Sequence of chain 1.B:
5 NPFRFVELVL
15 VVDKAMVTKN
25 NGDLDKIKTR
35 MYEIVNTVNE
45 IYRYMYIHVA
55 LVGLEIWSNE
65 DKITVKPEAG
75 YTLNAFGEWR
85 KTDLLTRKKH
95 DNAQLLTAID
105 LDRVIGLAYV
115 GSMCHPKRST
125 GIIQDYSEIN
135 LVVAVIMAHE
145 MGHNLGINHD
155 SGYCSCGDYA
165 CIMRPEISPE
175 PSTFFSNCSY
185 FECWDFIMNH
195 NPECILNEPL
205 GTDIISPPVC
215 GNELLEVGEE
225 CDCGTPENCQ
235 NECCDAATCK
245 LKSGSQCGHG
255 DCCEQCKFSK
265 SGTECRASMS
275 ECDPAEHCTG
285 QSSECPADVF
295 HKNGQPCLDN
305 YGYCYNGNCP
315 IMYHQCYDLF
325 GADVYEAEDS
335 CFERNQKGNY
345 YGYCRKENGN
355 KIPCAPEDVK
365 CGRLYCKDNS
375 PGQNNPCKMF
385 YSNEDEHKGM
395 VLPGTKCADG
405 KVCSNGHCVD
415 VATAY

Binding-site contacts:
Ligand atom C4 contacts residue SER159 of chain 1.B at 3.3 Å.
Ligand atom C5 contacts residue ASN181 of chain 1.B at 3.7 Å.
Ligand atom C4 contacts residue TYR157 of chain 1.B at 3.8 Å (hydrophobic).
Ligand atom O4 contacts residue TYR157 of chain 1.B at 3.5 Å (h-bond).
Ligand atom C3 contacts residue ASN181 of chain 1.B at 3.8 Å.
Ligand atom O6 contacts residue TYR157 of chain 1.B at 3.6 Å.
Ligand atom O6 contacts residue TYR157 of chain 1.B at 4.2 Å.
Ligand atom N2 contacts residue TYR157 of chain 1.B at 4.0 Å.
Ligand atom C1 contacts residue SER159 of chain 1.B at 4.3 Å.
Ligand atom C5 contacts residue SER159 of chain 1.B at 4.3 Å.
Ligand atom N2 contacts residue ASN181 of chain 1.B at 2.8 Å (h-bond).
Ligand atom O5 contacts residue TYR157 of chain 1.B at 3.9 Å.
Ligand atom O3 contacts residue GLY161 of chain 1.B at 4.0 Å.
Ligand atom C2 contacts residue ASN181 of chain 1.B at 2.4 Å.
Ligand atom C8 contacts residue TYR157 of chain 1.B at 3.8 Å (hydrophobic).
Ligand atom C5 contacts residue TYR157 of chain 1.B at 3.4 Å (hydrophobic).
Ligand atom O7 contacts residue ASN181 of chain 1.B at 3.5 Å (h-bond).
Ligand atom C5 contacts residue TYR157 of chain 1.B at 3.7 Å (hydrophobic).
Ligand atom C2 contacts residue TYR157 of chain 1.B at 3.8 Å (hydrophobic).
Ligand atom O3 contacts residue SER159 of chain 1.B at 4.2 Å.
Ligand atom O7 contacts residue PHE185 of chain 1.B at 3.6 Å.
Ligand atom C3 contacts residue GLY161 of chain 1.B at 4.4 Å.
Ligand atom O7 contacts residue TYR157 of chain 1.B at 3.6 Å.
Ligand atom O3 contacts residue TYR157 of chain 1.B at 4.0 Å.
Ligand atom C1 contacts residue ASN181 of chain 1.B at 1.4 Å.
Ligand atom C6 contacts residue TYR157 of chain 1.B at 2.9 Å (hydrophobic).
Ligand atom C5 contacts residue SER159 of chain 1.B at 3.4 Å.
Ligand atom C4 contacts residue GLY161 of chain 1.B at 4.3 Å.
Ligand atom C4 contacts residue ASN181 of chain 1.B at 4.2 Å.
Ligand atom C1 contacts residue TYR157 of chain 1.B at 4.0 Å (hydrophobic).
Ligand atom O5 contacts residue TYR157 of chain 1.B at 4.4 Å.
Ligand atom C3 contacts residue SER159 of chain 1.B at 3.5 Å.
Ligand atom N2 contacts residue CYS182 of chain 1.B at 4.0 Å.
Ligand atom O5 contacts residue TYR157 of chain 1.B at 3.5 Å.
Ligand atom C7 contacts residue TYR157 of chain 1.B at 4.0 Å (hydrophobic).
Ligand atom C7 contacts residue ASN181 of chain 1.B at 3.6 Å.
Ligand atom O5 contacts residue ASN181 of chain 1.B at 2.4 Å (h-bond).
Ligand atom C3 contacts residue TYR157 of chain 1.B at 3.5 Å (hydrophobic).
Ligand atom C6 contacts residue SER159 of chain 1.B at 4.2 Å.
Ligand atom O6 contacts residue SER159 of chain 1.B at 3.8 Å.

The protein below binds the small molecule below.
Small molecule (SMILES): CC(=O)N[C@H]1[C@H](O[C@H]2[C@H](O)[C@@H](NC(C)=O)CO[C@@H]2CO[C@@H]2O[C@@H](C)[C@@H](O)[C@@H](O)[C@@H]2O)O[C@H](CO)[C@@H](O[C@@H]2O[C@H](CO[C@H]3O[C@H](CO)[C@@H](O)[C@H](O)[C@@H]3O[C@@H]3O[C@H](CO)[C@@H](O)[C@H](O)[C@H]3NC(C)=O)[C@@H](O[C@@H]3O[C@H](CO)[C@@H](O)[C@H](O)[C@H]3NC(C)=O)[C@H](O[C@H]3O[C@H](CO)[C@@H](O)[C@H](O)[C@@H]3O[C@@H]3O[C@H](CO)[C@@H](O)[C@H](O)[C@H]3NC(C)=O)[C@@H]2O)[C@@H]1O